The protein below binds the small molecule below.
Small molecule (SMILES): COC(=O)[C@@H]1C[C@@H](O)CN1C(=O)c1ccco1

Sequence of chain 1.A:
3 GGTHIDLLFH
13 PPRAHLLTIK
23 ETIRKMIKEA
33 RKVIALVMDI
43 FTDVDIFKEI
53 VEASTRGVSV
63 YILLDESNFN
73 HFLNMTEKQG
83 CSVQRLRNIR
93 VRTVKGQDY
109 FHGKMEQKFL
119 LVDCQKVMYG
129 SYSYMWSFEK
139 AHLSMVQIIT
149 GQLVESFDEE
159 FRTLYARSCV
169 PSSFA

Binding-site contacts:
Ligand atom O16 contacts residue GLU137 of chain 1.A at 3.2 Å (salt-bridge).
Ligand atom C14 contacts residue ALA139 of chain 1.A at 4.0 Å (hydrophobic).
Ligand atom C11 contacts residue HIS12 of chain 1.A at 4.2 Å.
Ligand atom C14 contacts residue LEU141 of chain 1.A at 3.6 Å (hydrophobic).
Ligand atom C13 contacts residue GLN99 of chain 2.A at 4.1 Å.
Ligand atom C13 contacts residue LEU141 of chain 1.A at 3.4 Å (hydrophobic).
Ligand atom C01 contacts residue THR20 of chain 1.A at 3.8 Å.
Ligand atom O15 contacts residue GLN99 of chain 2.A at 4.2 Å.
Ligand atom C14 contacts residue GLY98 of chain 2.A at 4.4 Å.
Ligand atom O17 contacts residue PRO14 of chain 1.A at 3.9 Å.
Ligand atom C11 contacts residue LYS138 of chain 1.A at 3.9 Å.
Ligand atom O16 contacts residue HIS12 of chain 1.A at 2.8 Å (h-bond).
Ligand atom O16 contacts residue LYS138 of chain 1.A at 3.9 Å.
Ligand atom C10 contacts residue GLU137 of chain 1.A at 4.2 Å.
Ligand atom O17 contacts residue PRO13 of chain 1.A at 3.5 Å.
Ligand atom C14 contacts residue GLN99 of chain 2.A at 4.0 Å.
Ligand atom C01 contacts residue PRO14 of chain 1.A at 3.8 Å (hydrophobic).
Ligand atom C10 contacts residue HIS12 of chain 1.A at 3.7 Å.
Ligand atom O15 contacts residue PRO13 of chain 1.A at 4.4 Å.
Ligand atom C03 contacts residue HIS12 of chain 1.A at 4.3 Å.
Ligand atom O17 contacts residue HIS12 of chain 1.A at 4.2 Å.
Ligand atom C13 contacts residue HIS140 of chain 1.A at 3.4 Å.
Ligand atom C12 contacts residue ALA139 of chain 1.A at 3.7 Å (hydrophobic).
Ligand atom C12 contacts residue HIS140 of chain 1.A at 3.4 Å.
Ligand atom C01 contacts residue HIS12 of chain 1.A at 4.3 Å.
Ligand atom C13 contacts residue PRO13 of chain 1.A at 4.4 Å (hydrophobic).
Ligand atom C12 contacts residue PRO13 of chain 1.A at 4.5 Å (hydrophobic).
Ligand atom O02 contacts residue HIS12 of chain 1.A at 4.2 Å.
Ligand atom C12 contacts residue HIS12 of chain 1.A at 3.7 Å.
Ligand atom C13 contacts residue ALA139 of chain 1.A at 3.1 Å (hydrophobic).
Ligand atom C12 contacts residue LYS138 of chain 1.A at 3.8 Å.
Ligand atom C14 contacts residue PRO13 of chain 1.A at 4.4 Å (hydrophobic).
Ligand atom C10 contacts residue LYS138 of chain 1.A at 3.9 Å.
Ligand atom C13 contacts residue GLY98 of chain 2.A at 4.4 Å.

Sequence of chain 2.A:
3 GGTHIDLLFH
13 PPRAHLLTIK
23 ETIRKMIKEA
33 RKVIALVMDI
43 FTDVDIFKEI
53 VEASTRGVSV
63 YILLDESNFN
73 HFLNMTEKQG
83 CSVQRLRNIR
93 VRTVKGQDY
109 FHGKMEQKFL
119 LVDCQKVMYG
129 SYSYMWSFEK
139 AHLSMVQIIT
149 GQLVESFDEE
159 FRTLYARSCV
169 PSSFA